The small molecule below binds the protein below.
Small molecule (SMILES): O=C(O)[C@@H]1CCCN1

Binding-site contacts:
Ligand atom CG contacts residue LEU49 of chain 1.A at 3.7 Å (hydrophobic).
Ligand atom C contacts residue THR134 of chain 1.A at 4.1 Å.
Ligand atom OXT contacts residue PHE183 of chain 1.A at 3.5 Å.
Ligand atom OXT contacts residue SER132 of chain 1.A at 3.1 Å (h-bond).
Ligand atom OXT contacts residue ALA135 of chain 1.A at 4.0 Å.
Ligand atom C contacts residue ASN133 of chain 1.A at 4.3 Å.
Ligand atom N contacts residue ASP259 of chain 1.A at 4.0 Å.
Ligand atom C contacts residue PHE183 of chain 1.A at 3.3 Å (hydrophobic).
Ligand atom CB contacts residue SER132 of chain 1.A at 3.4 Å.
Ligand atom CA contacts residue PHE183 of chain 1.A at 3.4 Å (hydrophobic).
Ligand atom CB contacts residue LEU49 of chain 1.A at 4.0 Å (hydrophobic).
Ligand atom C contacts residue SER111 of chain 1.A at 3.5 Å.
Ligand atom O contacts residue THR109 of chain 1.A at 4.1 Å.
Ligand atom OXT contacts residue SER111 of chain 1.A at 2.6 Å (h-bond).
Ligand atom N contacts residue PHE183 of chain 1.A at 3.8 Å.
Ligand atom O contacts residue SER111 of chain 1.A at 2.8 Å (h-bond).
Ligand atom CB contacts residue THR109 of chain 1.A at 3.8 Å.
Ligand atom O contacts residue SER132 of chain 1.A at 4.1 Å.
Ligand atom N contacts residue SER132 of chain 1.A at 3.0 Å (h-bond).
Ligand atom OXT contacts residue ASN133 of chain 1.A at 3.4 Å.
Ligand atom CD contacts residue SER132 of chain 1.A at 3.4 Å.
Ligand atom CG contacts residue ASP259 of chain 1.A at 4.2 Å.
Ligand atom CA contacts residue THR134 of chain 1.A at 3.9 Å.
Ligand atom O contacts residue PHE183 of chain 1.A at 3.2 Å.
Ligand atom N contacts residue THR134 of chain 1.A at 3.0 Å (h-bond).
Ligand atom CD contacts residue THR134 of chain 1.A at 3.9 Å.
Ligand atom C contacts residue LEU110 of chain 1.A at 4.2 Å (hydrophobic).
Ligand atom C contacts residue THR109 of chain 1.A at 4.3 Å.
Ligand atom CB contacts residue LEU110 of chain 1.A at 3.9 Å (hydrophobic).
Ligand atom O contacts residue LEU110 of chain 1.A at 3.4 Å.
Ligand atom CD contacts residue PHE310 of chain 1.A at 3.6 Å (hydrophobic).
Ligand atom CG contacts residue SER132 of chain 1.A at 3.6 Å.
Ligand atom OXT contacts residue THR134 of chain 1.A at 2.9 Å (h-bond).
Ligand atom C contacts residue SER132 of chain 1.A at 3.3 Å.
Ligand atom CA contacts residue SER132 of chain 1.A at 3.4 Å.
Ligand atom CG contacts residue PHE310 of chain 1.A at 3.4 Å (hydrophobic).
Ligand atom CD contacts residue ASP259 of chain 1.A at 3.2 Å.

Sequence of chain 1.A:
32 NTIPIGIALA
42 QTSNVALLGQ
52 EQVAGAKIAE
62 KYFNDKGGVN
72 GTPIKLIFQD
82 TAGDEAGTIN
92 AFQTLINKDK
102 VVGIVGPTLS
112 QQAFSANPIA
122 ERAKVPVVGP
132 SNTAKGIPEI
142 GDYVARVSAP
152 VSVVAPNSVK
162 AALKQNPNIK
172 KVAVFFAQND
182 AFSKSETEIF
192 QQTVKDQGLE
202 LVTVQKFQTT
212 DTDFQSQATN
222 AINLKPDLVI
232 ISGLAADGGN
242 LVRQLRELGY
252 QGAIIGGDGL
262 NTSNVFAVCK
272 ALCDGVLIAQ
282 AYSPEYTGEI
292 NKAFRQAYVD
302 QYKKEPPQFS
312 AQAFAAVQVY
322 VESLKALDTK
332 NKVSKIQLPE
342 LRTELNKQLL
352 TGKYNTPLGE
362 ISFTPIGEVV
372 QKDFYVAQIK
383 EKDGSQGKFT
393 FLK